Sequence of chain 1.B:
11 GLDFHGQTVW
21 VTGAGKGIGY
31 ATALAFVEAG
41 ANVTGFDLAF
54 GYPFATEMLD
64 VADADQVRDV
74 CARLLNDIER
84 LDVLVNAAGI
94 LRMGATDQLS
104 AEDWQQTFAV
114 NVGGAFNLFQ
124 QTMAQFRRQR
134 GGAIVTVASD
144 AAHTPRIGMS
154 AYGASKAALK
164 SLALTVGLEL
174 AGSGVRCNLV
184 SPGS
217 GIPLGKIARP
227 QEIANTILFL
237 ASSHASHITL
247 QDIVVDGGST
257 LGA

Binding-site contacts:
Ligand atom C3 contacts residue GLY11 of chain 1.B at 4.5 Å.
Ligand atom C6 contacts residue LEU12 of chain 1.B at 3.9 Å (hydrophobic).
Ligand atom C3 contacts residue LEU12 of chain 1.B at 3.7 Å (hydrophobic).
Ligand atom O9 contacts residue LEU12 of chain 1.B at 3.9 Å.
Ligand atom O9 contacts residue GLY11 of chain 1.B at 4.2 Å.
Ligand atom C15 contacts residue LEU12 of chain 1.B at 4.2 Å (hydrophobic).
Ligand atom O3 contacts residue LEU12 of chain 1.B at 4.0 Å.
Ligand atom O3 contacts residue GLY11 of chain 1.B at 3.3 Å.
Ligand atom O17 contacts residue LEU12 of chain 1.B at 4.0 Å.
Ligand atom O17 contacts residue ASN231 of chain 1.B at 3.4 Å (h-bond).
Ligand atom C18 contacts residue LEU12 of chain 1.B at 3.8 Å (hydrophobic).
Ligand atom O6 contacts residue LEU12 of chain 1.B at 4.5 Å.
Ligand atom C9 contacts residue LEU12 of chain 1.B at 4.3 Å (hydrophobic).
Ligand atom C15 contacts residue PHE235 of chain 1.B at 4.2 Å (hydrophobic).
Ligand atom C12 contacts residue LEU12 of chain 1.B at 4.4 Å (hydrophobic).
Ligand atom C9 contacts residue HIS240 of chain 1.B at 4.3 Å.
Ligand atom C9 contacts residue PHE235 of chain 1.B at 3.7 Å (hydrophobic).
Ligand atom C12 contacts residue PHE235 of chain 1.B at 3.2 Å (hydrophobic).
Ligand atom C6 contacts residue HIS240 of chain 1.B at 3.9 Å.
Ligand atom C21 contacts residue LEU12 of chain 1.B at 3.8 Å (hydrophobic).
Ligand atom O6 contacts residue HIS240 of chain 1.B at 3.3 Å (h-bond).

The protein below binds the small molecule below.
Small molecule (SMILES): O=C(O)c1cccc(O)c1O